This protein binds this small molecule.
Small molecule (SMILES): O=C(COc1ccc(Cl)cc1C(=O)c1ccccc1)Nc1ccccc1

Binding-site contacts:
Ligand atom C1 contacts residue LEU100 of chain 1.A at 3.5 Å (hydrophobic).
Ligand atom O2 contacts residue TYR318 of chain 1.A at 3.8 Å.
Ligand atom N1 contacts residue VAL106 of chain 1.A at 3.6 Å.
Ligand atom C21 contacts residue LYS103 of chain 1.A at 3.4 Å.
Ligand atom C19 contacts residue PRO236 of chain 1.A at 3.7 Å (hydrophobic).
Ligand atom C9 contacts residue VAL106 of chain 1.A at 3.5 Å (hydrophobic).
Ligand atom O1 contacts residue LEU234 of chain 1.A at 3.5 Å.
Ligand atom O3 contacts residue LYS102 of chain 1.A at 3.3 Å.
Ligand atom C7 contacts residue LEU234 of chain 1.A at 3.8 Å (hydrophobic).
Ligand atom C6 contacts residue LEU234 of chain 1.A at 3.3 Å (hydrophobic).
Ligand atom C3 contacts residue TYR188 of chain 1.A at 3.7 Å (hydrophobic).
Ligand atom N1 contacts residue TYR318 of chain 1.A at 3.7 Å.
Ligand atom C14 contacts residue LYS102 of chain 1.A at 3.7 Å.
Ligand atom O3 contacts residue LYS103 of chain 1.A at 2.7 Å (salt-bridge).
Ligand atom CL1 contacts residue GLY190 of chain 1.A at 3.4 Å.
Ligand atom C15 contacts residue LYS103 of chain 1.A at 3.6 Å.
Ligand atom C8 contacts residue VAL106 of chain 1.A at 3.6 Å (hydrophobic).
Ligand atom C14 contacts residue TYR318 of chain 1.A at 3.7 Å (hydrophobic).
Ligand atom C3 contacts residue TRP229 of chain 1.A at 3.6 Å (hydrophobic).
Ligand atom CL1 contacts residue TYR188 of chain 1.A at 3.1 Å.
Ligand atom C14 contacts residue LYS101 of chain 1.A at 3.2 Å.
Ligand atom C15 contacts residue TYR318 of chain 1.A at 3.9 Å (hydrophobic).
Ligand atom C13 contacts residue VAL106 of chain 1.A at 3.8 Å (hydrophobic).
Ligand atom C4 contacts residue PHE227 of chain 1.A at 3.8 Å (hydrophobic).
Ligand atom C2 contacts residue TRP229 of chain 1.A at 3.7 Å (hydrophobic).
Ligand atom C17 contacts residue HIS235 of chain 1.A at 3.8 Å.
Ligand atom C1 contacts residue LEU234 of chain 1.A at 3.4 Å (hydrophobic).
Ligand atom C5 contacts residue TYR188 of chain 1.A at 3.8 Å (hydrophobic).
Ligand atom C2 contacts residue LEU234 of chain 1.A at 3.8 Å (hydrophobic).
Ligand atom C5 contacts residue LEU234 of chain 1.A at 3.6 Å (hydrophobic).
Ligand atom O3 contacts residue PRO236 of chain 1.A at 3.8 Å.
Ligand atom C16 contacts residue VAL106 of chain 1.A at 3.5 Å (hydrophobic).
Ligand atom C7 contacts residue LEU100 of chain 1.A at 3.8 Å (hydrophobic).
Ligand atom C18 contacts residue PHE227 of chain 1.A at 3.6 Å (hydrophobic).
Ligand atom O2 contacts residue LEU100 of chain 1.A at 3.5 Å.
Ligand atom C21 contacts residue VAL106 of chain 1.A at 3.4 Å (hydrophobic).
Ligand atom C12 contacts residue LYS101 of chain 1.A at 3.3 Å.
Ligand atom C4 contacts residue TYR188 of chain 1.A at 3.2 Å (hydrophobic).
Ligand atom C18 contacts residue PRO236 of chain 1.A at 3.8 Å (hydrophobic).
Ligand atom CL1 contacts residue VAL179 of chain 1.A at 3.6 Å.

Sequence of chain 1.A:
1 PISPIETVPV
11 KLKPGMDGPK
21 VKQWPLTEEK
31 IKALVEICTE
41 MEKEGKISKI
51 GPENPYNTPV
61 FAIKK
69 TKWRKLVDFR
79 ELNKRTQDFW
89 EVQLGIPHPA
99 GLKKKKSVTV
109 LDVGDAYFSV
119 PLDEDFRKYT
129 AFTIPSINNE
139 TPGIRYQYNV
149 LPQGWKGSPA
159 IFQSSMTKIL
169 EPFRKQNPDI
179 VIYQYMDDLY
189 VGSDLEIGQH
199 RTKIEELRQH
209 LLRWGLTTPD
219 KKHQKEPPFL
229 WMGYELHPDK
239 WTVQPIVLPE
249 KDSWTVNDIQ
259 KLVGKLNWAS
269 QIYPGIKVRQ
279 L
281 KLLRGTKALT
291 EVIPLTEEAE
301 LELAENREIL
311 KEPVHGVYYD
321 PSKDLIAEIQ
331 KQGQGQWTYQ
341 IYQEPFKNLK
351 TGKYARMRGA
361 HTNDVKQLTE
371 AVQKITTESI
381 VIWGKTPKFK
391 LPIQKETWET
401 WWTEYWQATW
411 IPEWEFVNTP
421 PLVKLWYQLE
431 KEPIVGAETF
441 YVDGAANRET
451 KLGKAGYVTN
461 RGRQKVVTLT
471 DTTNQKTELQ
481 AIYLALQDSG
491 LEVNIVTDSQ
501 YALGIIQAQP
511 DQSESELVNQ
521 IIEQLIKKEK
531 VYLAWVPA